Binding-site contacts:
Ligand atom O01 contacts residue GLU170 of chain 1.A at 3.0 Å (salt-bridge).
Ligand atom C23 contacts residue GLU170 of chain 1.A at 3.3 Å.
Ligand atom C05 contacts residue YLM1 of chain 1.C at 0.2 Å.
Ligand atom C19 contacts residue YLM1 of chain 1.C at 0.1 Å.
Ligand atom C04 contacts residue YLM1 of chain 1.C at 0.3 Å.
Ligand atom O22 contacts residue YLM1 of chain 1.C at 1.0 Å (h-bond).
Ligand atom O20 contacts residue YLM1 of chain 1.C at 1.3 Å.
Ligand atom C24 contacts residue YLM1 of chain 1.C at 3.1 Å.
Ligand atom C11 contacts residue CYS149 of chain 1.A at 2.7 Å (hydrophobic).
Ligand atom O20 contacts residue GLY147 of chain 1.A at 3.3 Å (h-bond).
Ligand atom C13 contacts residue YLM1 of chain 1.C at 0.1 Å.
Ligand atom O01 contacts residue YLM1 of chain 1.C at 1.0 Å (h-bond).
Ligand atom C19 contacts residue CYS149 of chain 1.A at 1.8 Å (hydrophobic).
Ligand atom C17 contacts residue YLM1 of chain 1.C at 0.1 Å.
Ligand atom N10 contacts residue HIS168 of chain 1.A at 3.1 Å (h-bond).
Ligand atom N15 contacts residue GLU170 of chain 1.A at 3.1 Å (salt-bridge).
Ligand atom O18 contacts residue YLM1 of chain 1.C at 0.1 Å (h-bond).
Ligand atom O20 contacts residue SER148 of chain 1.A at 3.4 Å (h-bond).
Ligand atom C08 contacts residue YLM1 of chain 1.C at 0.0 Å.
Ligand atom N15 contacts residue PHE144 of chain 1.A at 3.3 Å (h-bond).
Ligand atom C12 contacts residue YLM1 of chain 1.C at 0.1 Å.
Ligand atom N10 contacts residue CYS149 of chain 1.A at 3.1 Å (h-bond).
Ligand atom N10 contacts residue YLM1 of chain 1.C at 0.1 Å (h-bond).
Ligand atom C06 contacts residue YLM1 of chain 1.C at 0.1 Å.
Ligand atom C23 contacts residue YLM1 of chain 1.C at 1.7 Å.
Ligand atom O22 contacts residue GLN193 of chain 1.A at 3.1 Å (h-bond).
Ligand atom C09 contacts residue YLM1 of chain 1.C at 0.3 Å.
Ligand atom C12 contacts residue CYS149 of chain 1.A at 3.2 Å (hydrophobic).
Ligand atom N15 contacts residue YLM1 of chain 1.C at 0.1 Å (h-bond).
Ligand atom N03 contacts residue YLM1 of chain 1.C at 0.5 Å (h-bond).
Ligand atom O21 contacts residue YLM1 of chain 1.C at 0.8 Å (h-bond).
Ligand atom O01 contacts residue MET169 of chain 1.A at 3.2 Å.
Ligand atom N03 contacts residue GLN193 of chain 1.A at 2.7 Å (h-bond).
Ligand atom C14 contacts residue YLM1 of chain 1.C at 0.1 Å.
Ligand atom O18 contacts residue HIS167 of chain 1.A at 2.7 Å (h-bond).
Ligand atom C02 contacts residue YLM1 of chain 1.C at 0.2 Å.
Ligand atom C16 contacts residue YLM1 of chain 1.C at 0.1 Å.
Ligand atom O20 contacts residue CYS149 of chain 1.A at 2.7 Å (h-bond).
Ligand atom C07 contacts residue YLM1 of chain 1.C at 0.1 Å.
Ligand atom C11 contacts residue YLM1 of chain 1.C at 0.0 Å.

A protein and the small-molecule ligand that binds it are described below.
Small molecule (SMILES): CC(C)C[C@H](NC(=O)OCc1ccc(F)cc1)C(=O)N[C@@H](C[C@@H]1CCNC1=O)[C@@H](O)S(=O)(=O)O

Sequence of chain 1.A:
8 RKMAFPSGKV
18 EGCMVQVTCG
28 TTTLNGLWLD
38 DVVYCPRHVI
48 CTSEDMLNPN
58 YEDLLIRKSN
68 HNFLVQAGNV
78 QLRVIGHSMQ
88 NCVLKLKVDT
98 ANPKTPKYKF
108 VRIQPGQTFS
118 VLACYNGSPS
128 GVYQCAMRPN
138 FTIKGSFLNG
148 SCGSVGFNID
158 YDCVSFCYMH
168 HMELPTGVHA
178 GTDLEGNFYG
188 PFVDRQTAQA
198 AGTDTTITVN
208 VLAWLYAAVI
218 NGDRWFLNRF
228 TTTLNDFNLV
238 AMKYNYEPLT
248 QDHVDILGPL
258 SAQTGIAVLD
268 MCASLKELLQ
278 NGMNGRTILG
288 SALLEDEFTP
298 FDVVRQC